Binding-site contacts:
Ligand atom O7 contacts residue LEU80 of chain 1.A at 3.5 Å.
Ligand atom C3 contacts residue LEU80 of chain 1.A at 3.8 Å (hydrophobic).
Ligand atom C25 contacts residue LEU80 of chain 1.A at 3.2 Å (hydrophobic).
Ligand atom C1 contacts residue THR81 of chain 1.A at 3.6 Å.
Ligand atom C2 contacts residue GLU87 of chain 1.A at 3.1 Å.
Ligand atom C2 contacts residue THR81 of chain 1.A at 3.4 Å.
Ligand atom C2 contacts residue GLN92 of chain 1.A at 3.3 Å.
Ligand atom C6 contacts residue LEU80 of chain 1.A at 3.8 Å (hydrophobic).
Ligand atom C25 contacts residue VAL71 of chain 1.A at 3.4 Å (hydrophobic).
Ligand atom N4 contacts residue THR81 of chain 1.A at 4.0 Å.
Ligand atom N39 contacts residue THR81 of chain 1.A at 2.6 Å (h-bond).
Ligand atom N39 contacts residue GLU87 of chain 1.A at 2.8 Å (salt-bridge).
Ligand atom C26 contacts residue GLY79 of chain 1.A at 3.4 Å.
Ligand atom C11 contacts residue TRP96 of chain 1.A at 3.6 Å (hydrophobic).
Ligand atom C25 contacts residue GLY79 of chain 1.A at 3.4 Å.
Ligand atom N39 contacts residue ASP82 of chain 1.A at 2.9 Å (salt-bridge).
Ligand atom C29 contacts residue THR81 of chain 1.A at 3.4 Å.
Ligand atom C33 contacts residue THR81 of chain 1.A at 3.9 Å.
Ligand atom F24 contacts residue LYS72 of chain 1.A at 3.0 Å.
Ligand atom C11 contacts residue TYR97 of chain 1.A at 3.1 Å (hydrophobic).
Ligand atom C38 contacts residue THR81 of chain 1.A at 3.3 Å.
Ligand atom C28 contacts residue GLY79 of chain 1.A at 3.8 Å.
Ligand atom C1 contacts residue GLN92 of chain 1.A at 3.7 Å.
Ligand atom C26 contacts residue LEU80 of chain 1.A at 3.4 Å (hydrophobic).
Ligand atom C1 contacts residue TRP83 of chain 1.A at 3.4 Å (hydrophobic).
Ligand atom C3 contacts residue THR81 of chain 1.A at 3.5 Å.
Ligand atom O7 contacts residue THR81 of chain 1.A at 3.0 Å (h-bond).
Ligand atom C3 contacts residue GLN92 of chain 1.A at 3.4 Å.
Ligand atom F24 contacts residue VAL71 of chain 1.A at 3.6 Å.
Ligand atom C5 contacts residue LEU80 of chain 1.A at 4.0 Å (hydrophobic).
Ligand atom C1 contacts residue GLU87 of chain 1.A at 3.1 Å.
Ligand atom C23 contacts residue GLY79 of chain 1.A at 3.9 Å.
Ligand atom C32 contacts residue THR81 of chain 1.A at 3.9 Å.
Ligand atom C27 contacts residue GLY79 of chain 1.A at 3.9 Å.
Ligand atom C9 contacts residue TRP96 of chain 1.A at 3.8 Å (hydrophobic).
Ligand atom C38 contacts residue ASP82 of chain 1.A at 3.4 Å.
Ligand atom C5 contacts residue TRP96 of chain 1.A at 3.5 Å (hydrophobic).
Ligand atom F24 contacts residue LEU65 of chain 1.A at 3.2 Å.
Ligand atom C38 contacts residue GLU87 of chain 1.A at 3.7 Å.
Ligand atom N4 contacts residue TRP96 of chain 1.A at 3.9 Å.

The protein below binds the small molecule below.
Small molecule (SMILES): C[C@@H]1CN(CC(=O)N2CC(C)(C)c3nc(CO)c(Cc4ccc(F)cc4)cc32)[C@@H](CN2CCOC[C@H]2C)C[NH2+]1

Sequence of chain 1.A:
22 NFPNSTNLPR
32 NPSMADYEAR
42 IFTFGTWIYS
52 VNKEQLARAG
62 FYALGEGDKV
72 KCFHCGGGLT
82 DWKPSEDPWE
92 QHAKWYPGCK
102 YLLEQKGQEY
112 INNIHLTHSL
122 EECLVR

Sequence of chain 1.B:
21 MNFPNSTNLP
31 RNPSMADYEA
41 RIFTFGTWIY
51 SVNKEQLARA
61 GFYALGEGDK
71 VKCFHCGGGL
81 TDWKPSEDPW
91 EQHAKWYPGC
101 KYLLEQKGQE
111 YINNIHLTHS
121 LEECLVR